The protein below binds the small molecule below.
Small molecule (SMILES): Nc1ccn([C@H]2C[C@H](O)[C@@H](COP(=O)(O)O)O2)c(=O)n1

Sequence of chain 14.A:
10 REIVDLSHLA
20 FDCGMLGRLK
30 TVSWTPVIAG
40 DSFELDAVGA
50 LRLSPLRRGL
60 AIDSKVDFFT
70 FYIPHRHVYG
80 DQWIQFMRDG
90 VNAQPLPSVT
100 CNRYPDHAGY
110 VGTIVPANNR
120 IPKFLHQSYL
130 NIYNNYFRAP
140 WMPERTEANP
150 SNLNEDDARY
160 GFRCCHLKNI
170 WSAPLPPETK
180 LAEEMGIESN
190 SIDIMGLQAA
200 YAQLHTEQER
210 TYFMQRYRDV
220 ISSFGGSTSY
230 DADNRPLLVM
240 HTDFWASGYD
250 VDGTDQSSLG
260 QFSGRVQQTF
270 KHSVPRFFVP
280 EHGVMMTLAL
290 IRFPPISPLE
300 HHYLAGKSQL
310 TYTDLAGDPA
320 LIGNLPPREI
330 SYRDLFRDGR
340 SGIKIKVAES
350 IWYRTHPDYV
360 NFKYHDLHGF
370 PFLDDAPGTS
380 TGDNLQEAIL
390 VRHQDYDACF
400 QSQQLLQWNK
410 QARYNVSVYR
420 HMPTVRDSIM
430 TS

Binding-site contacts:
Ligand atom OP1 contacts residue ARG10 of chain 14.A at 3.8 Å.
Ligand atom C2' contacts residue PHE277 of chain 14.A at 2.8 Å (hydrophobic).
Ligand atom O3' contacts residue PHE277 of chain 14.A at 4.1 Å.
Ligand atom C3' contacts residue PHE277 of chain 14.A at 3.6 Å (hydrophobic).
Ligand atom C1' contacts residue PHE277 of chain 14.A at 3.9 Å (hydrophobic).
Ligand atom OP1 contacts residue PHE277 of chain 14.A at 4.1 Å.